Binding-site contacts:
Ligand atom O3A contacts residue TYR272 of chain 1.L at 3.5 Å (h-bond).
Ligand atom O2B contacts residue TYR272 of chain 1.L at 3.9 Å.
Ligand atom C20 contacts residue THR127 of chain 1.L at 3.7 Å.
Ligand atom C14 contacts residue ILE10 of chain 1.N at 3.9 Å (hydrophobic).
Ligand atom C5 contacts residue GLN212 of chain 1.L at 3.8 Å.
Ligand atom C13 contacts residue ARG173 of chain 1.L at 3.9 Å.
Ligand atom PB contacts residue TYR272 of chain 1.L at 3.6 Å.
Ligand atom C6 contacts residue HIS219 of chain 1.L at 3.6 Å.
Ligand atom C12 contacts residue TRP275 of chain 1.L at 3.8 Å (hydrophobic).
Ligand atom C15 contacts residue CYS177 of chain 1.L at 3.8 Å (hydrophobic).
Ligand atom C11 contacts residue ARG173 of chain 1.L at 3.4 Å.
Ligand atom O3A contacts residue HIS219 of chain 1.L at 3.7 Å.
Ligand atom C8 contacts residue GLY221 of chain 1.L at 3.6 Å.
Ligand atom C17 contacts residue TYR126 of chain 1.L at 3.9 Å (hydrophobic).
Ligand atom C19 contacts residue TYR126 of chain 1.L at 3.9 Å (hydrophobic).
Ligand atom O2A contacts residue LYS164 of chain 1.K at 3.8 Å.
Ligand atom C7 contacts residue GLY221 of chain 1.L at 3.6 Å.
Ligand atom C6 contacts residue GLY221 of chain 1.L at 3.9 Å.
Ligand atom O2B contacts residue HIS219 of chain 1.L at 3.2 Å (h-bond).
Ligand atom O1A contacts residue LYS164 of chain 1.K at 3.8 Å.
Ligand atom O3A contacts residue ARG263 of chain 1.L at 4.0 Å.
Ligand atom O3B contacts residue TYR272 of chain 1.L at 2.6 Å (h-bond).
Ligand atom C19 contacts residue ASN345 of chain 1.L at 3.7 Å.
Ligand atom C14 contacts residue ARG173 of chain 1.L at 3.6 Å.
Ligand atom O1B contacts residue LYS266 of chain 1.L at 2.9 Å (salt-bridge).
Ligand atom O2B contacts residue LYS266 of chain 1.L at 3.4 Å.
Ligand atom C20 contacts residue PHE53 of chain 1.L at 3.8 Å (hydrophobic).
Ligand atom O2B contacts residue ARG263 of chain 1.L at 2.9 Å (salt-bridge).
Ligand atom C16 contacts residue TYR126 of chain 1.L at 3.8 Å (hydrophobic).
Ligand atom C15 contacts residue TYR176 of chain 1.L at 4.0 Å (hydrophobic).
Ligand atom O1A contacts residue ARG263 of chain 1.L at 3.1 Å (salt-bridge).
Ligand atom C10 contacts residue TRP275 of chain 1.L at 3.6 Å (hydrophobic).
Ligand atom C12 contacts residue CYS225 of chain 1.L at 3.9 Å (hydrophobic).
Ligand atom C18 contacts residue TYR126 of chain 1.L at 3.9 Å (hydrophobic).
Ligand atom C4 contacts residue TYR200 of chain 1.K at 3.6 Å (hydrophobic).
Ligand atom PB contacts residue LYS266 of chain 1.L at 3.7 Å.
Ligand atom C12 contacts residue ARG173 of chain 1.L at 3.8 Å.
Ligand atom C10 contacts residue GLY221 of chain 1.L at 3.8 Å.
Ligand atom C9 contacts residue TRP275 of chain 1.L at 3.7 Å (hydrophobic).
Ligand atom C20 contacts residue THR49 of chain 1.L at 3.9 Å.

Sequence of chain 1.L:
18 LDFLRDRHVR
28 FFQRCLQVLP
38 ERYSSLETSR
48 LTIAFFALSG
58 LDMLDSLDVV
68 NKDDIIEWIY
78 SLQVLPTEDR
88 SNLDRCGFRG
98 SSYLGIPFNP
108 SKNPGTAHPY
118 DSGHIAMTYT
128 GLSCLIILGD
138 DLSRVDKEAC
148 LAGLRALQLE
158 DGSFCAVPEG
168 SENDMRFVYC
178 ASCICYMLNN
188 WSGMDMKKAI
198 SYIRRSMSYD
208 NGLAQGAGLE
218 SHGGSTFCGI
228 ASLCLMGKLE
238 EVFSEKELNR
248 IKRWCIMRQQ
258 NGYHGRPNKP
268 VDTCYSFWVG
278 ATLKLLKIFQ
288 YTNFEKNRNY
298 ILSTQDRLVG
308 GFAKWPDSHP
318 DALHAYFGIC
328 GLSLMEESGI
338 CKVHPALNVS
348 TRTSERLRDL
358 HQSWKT

Sequence of chain 1.N:
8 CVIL

Sequence of chain 1.K:
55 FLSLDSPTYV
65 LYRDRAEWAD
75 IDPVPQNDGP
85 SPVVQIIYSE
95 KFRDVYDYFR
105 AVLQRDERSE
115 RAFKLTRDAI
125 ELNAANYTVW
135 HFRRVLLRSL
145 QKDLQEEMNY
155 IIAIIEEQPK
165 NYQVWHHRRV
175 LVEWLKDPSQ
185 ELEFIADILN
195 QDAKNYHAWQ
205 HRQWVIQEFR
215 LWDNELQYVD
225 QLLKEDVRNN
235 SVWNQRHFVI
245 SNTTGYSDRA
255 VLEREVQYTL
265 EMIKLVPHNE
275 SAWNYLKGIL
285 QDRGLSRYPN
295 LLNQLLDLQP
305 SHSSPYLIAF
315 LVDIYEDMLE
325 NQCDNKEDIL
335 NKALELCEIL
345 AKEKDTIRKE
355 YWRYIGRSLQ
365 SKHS

The small molecule below binds the protein below.
Small molecule (SMILES): CC(C)=CCC/C(C)=C/CC/C(C)=C/CC/C(C)=C/CO[P](=O)(O)OP(=O)(O)O